Sequence of chain 1.A:
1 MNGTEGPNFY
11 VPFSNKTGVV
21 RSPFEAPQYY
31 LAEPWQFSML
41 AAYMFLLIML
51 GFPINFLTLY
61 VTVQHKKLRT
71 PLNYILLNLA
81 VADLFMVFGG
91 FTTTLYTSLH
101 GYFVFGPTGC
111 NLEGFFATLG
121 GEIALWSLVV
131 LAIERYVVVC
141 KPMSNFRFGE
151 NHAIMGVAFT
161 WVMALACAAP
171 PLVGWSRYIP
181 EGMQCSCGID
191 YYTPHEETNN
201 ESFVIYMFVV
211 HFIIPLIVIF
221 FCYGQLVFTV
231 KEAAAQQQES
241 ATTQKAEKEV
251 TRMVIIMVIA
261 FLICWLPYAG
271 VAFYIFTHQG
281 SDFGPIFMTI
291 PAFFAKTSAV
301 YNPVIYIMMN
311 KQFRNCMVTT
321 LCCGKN

Binding-site contacts:
Ligand atom C4 contacts residue ASN15 of chain 1.A at 4.2 Å.
Ligand atom C8 contacts residue THR4 of chain 1.A at 3.6 Å.
Ligand atom C1 contacts residue GLY18 of chain 1.A at 4.1 Å.
Ligand atom C7 contacts residue ARG21 of chain 1.A at 4.3 Å.
Ligand atom C8 contacts residue PHE9 of chain 1.A at 4.0 Å (hydrophobic).
Ligand atom C8 contacts residue SER22 of chain 1.A at 4.1 Å.
Ligand atom C7 contacts residue GLY18 of chain 1.A at 4.3 Å.
Ligand atom C3 contacts residue VAL20 of chain 1.A at 4.0 Å (hydrophobic).
Ligand atom C7 contacts residue ASN15 of chain 1.A at 3.8 Å.
Ligand atom C1 contacts residue ASN15 of chain 1.A at 1.4 Å.
Ligand atom C2 contacts residue ASN15 of chain 1.A at 2.5 Å.
Ligand atom O7 contacts residue THR4 of chain 1.A at 4.1 Å.
Ligand atom C7 contacts residue VAL20 of chain 1.A at 4.0 Å (hydrophobic).
Ligand atom N2 contacts residue THR4 of chain 1.A at 4.3 Å.
Ligand atom O5 contacts residue ASN15 of chain 1.A at 2.3 Å (h-bond).
Ligand atom C8 contacts residue GLY18 of chain 1.A at 3.9 Å.
Ligand atom O7 contacts residue GLY18 of chain 1.A at 4.3 Å.
Ligand atom O7 contacts residue GLU5 of chain 1.A at 4.5 Å.
Ligand atom C5 contacts residue ASN15 of chain 1.A at 3.6 Å.
Ligand atom C1 contacts residue VAL20 of chain 1.A at 3.7 Å (hydrophobic).
Ligand atom C3 contacts residue ASN15 of chain 1.A at 3.8 Å.
Ligand atom N2 contacts residue ASN15 of chain 1.A at 2.9 Å (h-bond).
Ligand atom O7 contacts residue ASN15 of chain 1.A at 4.2 Å.
Ligand atom O7 contacts residue ARG21 of chain 1.A at 3.5 Å (salt-bridge).
Ligand atom C2 contacts residue VAL20 of chain 1.A at 3.7 Å (hydrophobic).
Ligand atom C5 contacts residue GLY18 of chain 1.A at 3.6 Å.
Ligand atom O5 contacts residue GLY18 of chain 1.A at 3.6 Å.
Ligand atom C7 contacts residue THR4 of chain 1.A at 3.8 Å.
Ligand atom N2 contacts residue VAL20 of chain 1.A at 3.0 Å (h-bond).
Ligand atom C8 contacts residue ARG21 of chain 1.A at 4.1 Å.
Ligand atom C8 contacts residue VAL20 of chain 1.A at 4.0 Å (hydrophobic).
Ligand atom C6 contacts residue GLY18 of chain 1.A at 4.0 Å.

This protein binds this small molecule.
Small molecule (SMILES): CC(=O)N[C@H]1[C@H](O[C@H]2[C@H](O)[C@@H](NC(C)=O)CO[C@@H]2CO)O[C@H](CO)[C@@H](O[C@@H]2O[C@H](CO)[C@@H](O)[C@H](O)[C@@H]2O[C@@H]2O[C@H](CO)[C@@H](O)[C@H](O)[C@@H]2O)[C@@H]1O